The small molecule below binds the protein below.
Small molecule (SMILES): CC(=O)N[C@@H]1[C@@H](O)[C@H](O)[C@@H](CO)O[C@H]1O

Binding-site contacts:
Ligand atom N2 contacts residue ASN276 of chain 1.I at 2.9 Å (h-bond).
Ligand atom C2 contacts residue ASN276 of chain 1.I at 2.5 Å.
Ligand atom O7 contacts residue ASN276 of chain 1.I at 4.0 Å.
Ligand atom C8 contacts residue GLY46 of chain 1.I at 3.8 Å.
Ligand atom C5 contacts residue ASN276 of chain 1.I at 3.7 Å.
Ligand atom C1 contacts residue ASN276 of chain 1.I at 1.4 Å.
Ligand atom C7 contacts residue ASN276 of chain 1.I at 3.6 Å.
Ligand atom O5 contacts residue ASN276 of chain 1.I at 2.4 Å (h-bond).
Ligand atom C4 contacts residue ASN276 of chain 1.I at 4.2 Å.
Ligand atom C7 contacts residue GLY46 of chain 1.I at 4.4 Å.
Ligand atom C3 contacts residue ASN276 of chain 1.I at 3.8 Å.

Sequence of chain 1.I:
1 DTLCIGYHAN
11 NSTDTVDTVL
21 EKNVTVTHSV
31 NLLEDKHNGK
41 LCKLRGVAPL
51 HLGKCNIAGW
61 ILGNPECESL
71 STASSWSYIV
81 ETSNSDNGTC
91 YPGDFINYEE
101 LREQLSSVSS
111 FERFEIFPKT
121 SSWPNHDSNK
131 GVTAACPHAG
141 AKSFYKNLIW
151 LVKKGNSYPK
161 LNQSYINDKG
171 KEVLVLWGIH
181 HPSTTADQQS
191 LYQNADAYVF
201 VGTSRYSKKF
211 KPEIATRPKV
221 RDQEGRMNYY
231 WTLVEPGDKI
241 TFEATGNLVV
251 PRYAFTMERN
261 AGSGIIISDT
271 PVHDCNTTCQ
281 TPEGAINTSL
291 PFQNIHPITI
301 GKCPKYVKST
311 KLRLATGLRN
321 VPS